Sequence of chain 2.D:
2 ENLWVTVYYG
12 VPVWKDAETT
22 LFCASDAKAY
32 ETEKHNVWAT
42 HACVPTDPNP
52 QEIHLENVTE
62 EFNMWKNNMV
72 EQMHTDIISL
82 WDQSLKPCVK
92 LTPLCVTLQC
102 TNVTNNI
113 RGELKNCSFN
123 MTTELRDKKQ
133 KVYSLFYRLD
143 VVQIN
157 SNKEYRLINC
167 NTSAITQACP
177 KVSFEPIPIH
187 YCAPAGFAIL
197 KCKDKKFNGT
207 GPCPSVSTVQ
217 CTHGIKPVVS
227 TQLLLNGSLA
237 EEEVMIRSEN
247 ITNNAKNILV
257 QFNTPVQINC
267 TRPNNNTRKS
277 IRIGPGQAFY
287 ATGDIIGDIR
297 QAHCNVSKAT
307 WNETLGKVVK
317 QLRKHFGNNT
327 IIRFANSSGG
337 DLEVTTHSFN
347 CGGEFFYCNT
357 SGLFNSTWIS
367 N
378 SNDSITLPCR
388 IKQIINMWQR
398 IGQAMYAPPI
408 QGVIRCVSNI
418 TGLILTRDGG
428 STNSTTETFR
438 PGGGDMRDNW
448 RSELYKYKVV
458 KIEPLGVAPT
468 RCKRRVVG

Binding-site contacts:
Ligand atom O5 contacts residue ASN232 of chain 2.D at 2.4 Å (h-bond).
Ligand atom C1 contacts residue SER415 of chain 2.D at 3.1 Å.
Ligand atom C1 contacts residue GLU34 of chain 2.D at 2.7 Å.
Ligand atom O6 contacts residue GLU181 of chain 2.D at 3.2 Å.
Ligand atom C4 contacts residue ASN232 of chain 2.D at 4.2 Å.
Ligand atom C4 contacts residue GLU34 of chain 2.D at 3.5 Å.
Ligand atom O3 contacts residue GLU34 of chain 2.D at 3.3 Å (salt-bridge).
Ligand atom O3 contacts residue GLU34 of chain 2.D at 2.4 Å (salt-bridge).
Ligand atom O5 contacts residue SER415 of chain 2.D at 4.0 Å.
Ligand atom C6 contacts residue GLU181 of chain 2.D at 3.6 Å.
Ligand atom C5 contacts residue ASN232 of chain 2.D at 3.7 Å.
Ligand atom C5 contacts residue VAL414 of chain 2.D at 4.1 Å (hydrophobic).
Ligand atom C7 contacts residue SER415 of chain 2.D at 4.2 Å.
Ligand atom O5 contacts residue GLU34 of chain 2.D at 3.8 Å.
Ligand atom C5 contacts residue NAG1 of chain 2.U at 3.9 Å.
Ligand atom C7 contacts residue ASN232 of chain 2.D at 4.1 Å.
Ligand atom N2 contacts residue SER415 of chain 2.D at 3.3 Å.
Ligand atom C5 contacts residue GLU181 of chain 2.D at 3.8 Å.
Ligand atom N2 contacts residue VAL414 of chain 2.D at 4.1 Å.
Ligand atom O3 contacts residue THR33 of chain 2.D at 3.3 Å (h-bond).
Ligand atom C6 contacts residue NAG1 of chain 2.U at 3.7 Å.
Ligand atom C8 contacts residue ASN346 of chain 2.D at 4.4 Å.
Ligand atom C7 contacts residue PRO182 of chain 2.D at 4.1 Å (hydrophobic).
Ligand atom C1 contacts residue NAG1 of chain 2.U at 4.1 Å.
Ligand atom C1 contacts residue ASN232 of chain 2.D at 1.4 Å.
Ligand atom O5 contacts residue NAG1 of chain 2.U at 3.4 Å.
Ligand atom C2 contacts residue SER415 of chain 2.D at 3.6 Å.
Ligand atom O4 contacts residue GLU181 of chain 2.D at 4.3 Å.
Ligand atom O7 contacts residue ASN346 of chain 2.D at 3.5 Å (h-bond).
Ligand atom C3 contacts residue SER415 of chain 2.D at 3.7 Å.
Ligand atom C3 contacts residue ASN232 of chain 2.D at 3.8 Å.
Ligand atom N2 contacts residue ASN232 of chain 2.D at 2.9 Å (h-bond).
Ligand atom C2 contacts residue ASN232 of chain 2.D at 2.5 Å.
Ligand atom O2 contacts residue GLU34 of chain 2.D at 2.0 Å (salt-bridge).
Ligand atom C5 contacts residue GLU34 of chain 2.D at 4.1 Å.
Ligand atom C8 contacts residue VAL224 of chain 2.D at 3.7 Å (hydrophobic).
Ligand atom C5 contacts residue SER415 of chain 2.D at 4.1 Å.
Ligand atom C8 contacts residue PRO182 of chain 2.D at 3.6 Å (hydrophobic).
Ligand atom C2 contacts residue GLU34 of chain 2.D at 1.4 Å.
Ligand atom C3 contacts residue GLU34 of chain 2.D at 2.1 Å.

A protein and the small-molecule ligand that binds it are described below.
Small molecule (SMILES): CC(=O)N[C@H]1[C@H](O[C@H]2[C@H](O)[C@@H](NC(C)=O)CO[C@@H]2CO)O[C@H](CO)[C@@H](O[C@@H]2O[C@H](CO[C@H]3O[C@H](CO[C@H]4O[C@H](CO)[C@@H](O)[C@H](O)[C@@H]4O)[C@@H](O)[C@H](O[C@H]4O[C@H](CO)[C@@H](O)[C@H](O)[C@@H]4O)[C@@H]3O)[C@@H](O)[C@H](O[C@H]3O[C@H](CO)[C@@H](O)[C@H](O)[C@@H]3O)[C@@H]2O)[C@@H]1O